Binding-site contacts:
Ligand atom CG contacts residue LYS30 of chain 1.F at 3.6 Å.
Ligand atom OE1 contacts residue TRP50 of chain 1.E at 3.5 Å.
Ligand atom OE2 contacts residue ASN59 of chain 1.E at 2.7 Å (h-bond).
Ligand atom CZ contacts residue ASP94 of chain 1.F at 3.5 Å.
Ligand atom CD contacts residue TYR31 of chain 1.F at 3.5 Å (hydrophobic).
Ligand atom NZ contacts residue ASP50 of chain 1.F at 3.2 Å (salt-bridge).
Ligand atom C contacts residue TYR31 of chain 1.F at 3.6 Å (hydrophobic).
Ligand atom CD1 contacts residue THR32 of chain 1.E at 3.4 Å.
Ligand atom NE contacts residue ASP94 of chain 1.F at 2.6 Å (salt-bridge).
Ligand atom CD2 contacts residue ASN31 of chain 1.E at 3.5 Å.
Ligand atom O contacts residue LYS30 of chain 1.F at 3.1 Å.
Ligand atom N contacts residue LYS29 of chain 1.F at 3.1 Å (salt-bridge).
Ligand atom CD contacts residue TRP50 of chain 1.E at 3.3 Å (hydrophobic).
Ligand atom CG1 contacts residue ASP52 of chain 1.E at 3.4 Å.
Ligand atom OG contacts residue ASP52 of chain 1.E at 2.6 Å (salt-bridge).
Ligand atom CD contacts residue ASN59 of chain 1.E at 3.6 Å.
Ligand atom CD contacts residue HIS96 of chain 1.F at 3.6 Å.
Ligand atom O contacts residue TYR31 of chain 1.F at 3.4 Å.
Ligand atom CD contacts residue LYS30 of chain 1.F at 3.6 Å.
Ligand atom CD1 contacts residue ASP52 of chain 1.E at 3.3 Å.
Ligand atom CE contacts residue PRO28 of chain 1.F at 3.4 Å (hydrophobic).
Ligand atom O contacts residue TYR33 of chain 1.F at 2.6 Å (h-bond).
Ligand atom CE contacts residue LEU27 of chain 1.F at 3.2 Å (hydrophobic).
Ligand atom O contacts residue LYS29 of chain 1.F at 3.6 Å.
Ligand atom CG contacts residue TYR31 of chain 1.F at 3.4 Å (hydrophobic).
Ligand atom CE2 contacts residue HIS96 of chain 1.F at 3.4 Å.
Ligand atom CD contacts residue ASP50 of chain 1.F at 3.2 Å.
Ligand atom NZ contacts residue LEU27 of chain 1.F at 2.8 Å (h-bond).
Ligand atom CG contacts residue LYS30 of chain 1.F at 3.7 Å.
Ligand atom NH2 contacts residue ASP94 of chain 1.F at 2.9 Å (salt-bridge).
Ligand atom OE2 contacts residue TRP50 of chain 1.E at 3.2 Å (h-bond).
Ligand atom CB contacts residue ASP52 of chain 1.E at 3.6 Å.
Ligand atom C contacts residue TYR33 of chain 1.F at 3.4 Å (hydrophobic).
Ligand atom OE1 contacts residue HIS96 of chain 1.F at 2.8 Å (h-bond).
Ligand atom O contacts residue TYR31 of chain 1.F at 2.7 Å (h-bond).
Ligand atom CA contacts residue TYR33 of chain 1.F at 3.6 Å (hydrophobic).
Ligand atom CD contacts residue ASP94 of chain 1.F at 3.2 Å.
Ligand atom CB contacts residue TYR33 of chain 1.F at 3.6 Å (hydrophobic).
Ligand atom CD2 contacts residue ASN31 of chain 1.E at 3.6 Å.
Ligand atom OD1 contacts residue LYS30 of chain 1.F at 2.6 Å (salt-bridge).

A small-molecule ligand and the protein it binds are described below.
Small molecule (SMILES): CC[C@H](C)[C@H](NC(=O)[C@H](Cc1ccccc1)NC(=O)[C@H](CO)NC(=O)[C@H](CCCN=C(N)N)NC(=O)[C@@H](N)CCCCN)C(=O)N[C@@H](CCC(=O)O)C(=O)N[C@@H](CC(=O)O)C(=O)N[C@@H](CC(C)C)C(=O)N[C@@H](CC(C)C)C(=O)N[C@@H](Cc1ccccc1)C(=O)N[C@@H](CC(N)=O)C(=O)N[C@H](C=O)CCCCN

Sequence of chain 1.F:
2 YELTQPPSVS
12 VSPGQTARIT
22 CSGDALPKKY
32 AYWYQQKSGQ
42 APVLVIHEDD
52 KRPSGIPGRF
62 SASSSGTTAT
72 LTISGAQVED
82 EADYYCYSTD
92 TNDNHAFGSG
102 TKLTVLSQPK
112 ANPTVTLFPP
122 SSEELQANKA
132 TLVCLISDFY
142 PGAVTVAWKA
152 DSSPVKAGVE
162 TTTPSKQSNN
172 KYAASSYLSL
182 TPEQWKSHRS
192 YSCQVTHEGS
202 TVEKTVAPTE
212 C

Sequence of chain 1.E:
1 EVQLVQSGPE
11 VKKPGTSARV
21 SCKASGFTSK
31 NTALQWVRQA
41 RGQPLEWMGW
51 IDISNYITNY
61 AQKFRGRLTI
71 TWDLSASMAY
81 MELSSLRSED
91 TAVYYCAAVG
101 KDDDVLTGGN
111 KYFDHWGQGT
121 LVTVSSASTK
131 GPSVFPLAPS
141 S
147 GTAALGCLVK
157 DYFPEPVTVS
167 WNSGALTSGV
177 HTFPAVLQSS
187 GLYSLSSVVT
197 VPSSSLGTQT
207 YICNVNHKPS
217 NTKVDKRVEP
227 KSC